Sequence of chain 58.A:
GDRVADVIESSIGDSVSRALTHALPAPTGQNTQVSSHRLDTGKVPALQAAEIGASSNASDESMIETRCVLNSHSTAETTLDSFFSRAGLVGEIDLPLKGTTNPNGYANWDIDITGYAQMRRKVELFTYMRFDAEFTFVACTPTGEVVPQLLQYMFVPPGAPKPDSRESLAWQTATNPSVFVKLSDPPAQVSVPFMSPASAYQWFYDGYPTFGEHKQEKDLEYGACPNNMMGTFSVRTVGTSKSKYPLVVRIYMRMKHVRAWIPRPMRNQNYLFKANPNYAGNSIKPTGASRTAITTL

A protein and the small-molecule ligand that binds it are described below.
Small molecule (SMILES): CCO/N=C/c1ccc(OCC[C@@H](C)CCN2CCN(c3ccncc3)C2=O)cc1

Binding-site contacts:
Ligand atom CAA contacts residue TYR153 of chain 58.A at 3.9 Å (hydrophobic).
Ligand atom CAM contacts residue PHE155 of chain 58.A at 3.8 Å (hydrophobic).
Ligand atom NBC contacts residue TRP203 of chain 58.A at 3.8 Å.
Ligand atom CAO contacts residue ILE111 of chain 58.A at 3.8 Å (hydrophobic).
Ligand atom CBA contacts residue ASN228 of chain 58.A at 3.7 Å.
Ligand atom CAA contacts residue VAL179 of chain 58.A at 3.4 Å (hydrophobic).
Ligand atom CAJ contacts residue ILE24 of chain 58.C at 3.9 Å (hydrophobic).
Ligand atom CAS contacts residue ASN228 of chain 58.A at 3.8 Å.
Ligand atom CAL contacts residue PHE155 of chain 58.A at 3.7 Å (hydrophobic).
Ligand atom CAX contacts residue TRP203 of chain 58.A at 3.5 Å (hydrophobic).
Ligand atom CAH contacts residue ASP112 of chain 58.A at 3.4 Å.
Ligand atom CAG contacts residue ASN228 of chain 58.A at 3.2 Å.
Ligand atom CAI contacts residue PHE135 of chain 58.A at 3.7 Å (hydrophobic).
Ligand atom CAF contacts residue THR114 of chain 58.A at 3.6 Å.
Ligand atom OAW contacts residue MET195 of chain 58.A at 3.2 Å.
Ligand atom NBD contacts residue ASN228 of chain 58.A at 3.9 Å.
Ligand atom NBD contacts residue TRP203 of chain 58.A at 3.2 Å.
Ligand atom OAC contacts residue ILE113 of chain 58.A at 3.3 Å (h-bond).
Ligand atom OAC contacts residue ASP112 of chain 58.A at 3.7 Å.
Ligand atom CAF contacts residue ASP112 of chain 58.A at 3.6 Å.
Ligand atom CAG contacts residue GLN202 of chain 58.A at 3.4 Å.
Ligand atom CAN contacts residue ILE111 of chain 58.A at 3.6 Å (hydrophobic).
Ligand atom CAJ contacts residue PHE155 of chain 58.A at 3.7 Å (hydrophobic).
Ligand atom CAK contacts residue PHE135 of chain 58.A at 3.7 Å (hydrophobic).
Ligand atom NAT contacts residue PHE155 of chain 58.A at 3.9 Å.
Ligand atom OAC contacts residue TRP203 of chain 58.A at 3.9 Å.
Ligand atom CAD contacts residue PHE137 of chain 58.A at 3.8 Å (hydrophobic).
Ligand atom CAS contacts residue TYR201 of chain 58.A at 3.6 Å (hydrophobic).
Ligand atom CAH contacts residue THR114 of chain 58.A at 3.8 Å.
Ligand atom CAI contacts residue VAL192 of chain 58.A at 3.8 Å (hydrophobic).
Ligand atom CAA contacts residue PRO177 of chain 58.A at 3.2 Å (hydrophobic).
Ligand atom CAS contacts residue TRP203 of chain 58.A at 3.4 Å (hydrophobic).
Ligand atom CAE contacts residue GLN202 of chain 58.A at 3.4 Å.
Ligand atom CAE contacts residue ASN228 of chain 58.A at 3.4 Å.
Ligand atom CAN contacts residue PHE135 of chain 58.A at 3.7 Å (hydrophobic).
Ligand atom CAM contacts residue PRO177 of chain 58.A at 3.7 Å (hydrophobic).
Ligand atom CAA contacts residue SER178 of chain 58.A at 3.5 Å.
Ligand atom CAR contacts residue TYR201 of chain 58.A at 3.4 Å (hydrophobic).
Ligand atom CAG contacts residue TRP203 of chain 58.A at 3.7 Å (hydrophobic).
Ligand atom CBA contacts residue TRP203 of chain 58.A at 3.5 Å (hydrophobic).

Sequence of chain 59.C:
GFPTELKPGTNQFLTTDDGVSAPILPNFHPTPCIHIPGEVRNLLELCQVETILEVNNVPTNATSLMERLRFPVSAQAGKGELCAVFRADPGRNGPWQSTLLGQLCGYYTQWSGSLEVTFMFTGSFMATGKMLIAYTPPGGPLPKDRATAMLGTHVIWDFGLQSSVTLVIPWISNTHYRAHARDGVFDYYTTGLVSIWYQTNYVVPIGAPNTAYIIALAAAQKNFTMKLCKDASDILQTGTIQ

Sequence of chain 58.C:
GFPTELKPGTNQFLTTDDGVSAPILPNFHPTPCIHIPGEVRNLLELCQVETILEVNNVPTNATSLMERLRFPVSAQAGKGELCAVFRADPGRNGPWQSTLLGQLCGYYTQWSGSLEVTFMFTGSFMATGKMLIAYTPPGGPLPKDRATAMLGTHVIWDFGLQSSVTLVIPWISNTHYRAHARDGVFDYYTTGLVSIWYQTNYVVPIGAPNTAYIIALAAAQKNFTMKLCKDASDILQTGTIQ